Sequence of chain 1.I:
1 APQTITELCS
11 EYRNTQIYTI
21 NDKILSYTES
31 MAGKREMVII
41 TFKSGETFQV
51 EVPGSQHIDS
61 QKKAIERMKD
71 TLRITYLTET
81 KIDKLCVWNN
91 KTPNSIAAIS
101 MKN

Binding-site contacts:
Ligand atom O6 contacts residue GLN61 of chain 1.I at 3.1 Å (h-bond).
Ligand atom C4 contacts residue TRP88 of chain 1.I at 3.6 Å (hydrophobic).
Ligand atom C2 contacts residue GLN56 of chain 1.I at 4.4 Å.
Ligand atom C6 contacts residue GLN56 of chain 1.I at 4.1 Å.
Ligand atom C4 contacts residue GLU51 of chain 1.I at 3.4 Å.
Ligand atom C4 contacts residue LYS91 of chain 1.I at 3.9 Å.
Ligand atom C2 contacts residue I061 of chain 1.V at 3.5 Å.
Ligand atom C3 contacts residue I061 of chain 1.V at 4.2 Å.
Ligand atom O5 contacts residue I061 of chain 1.V at 3.1 Å.
Ligand atom O3 contacts residue LYS91 of chain 1.I at 2.8 Å (salt-bridge).
Ligand atom C3 contacts residue LYS91 of chain 1.I at 3.6 Å.
Ligand atom C6 contacts residue HIS57 of chain 1.I at 3.9 Å.
Ligand atom O4 contacts residue GLN56 of chain 1.I at 3.2 Å (h-bond).
Ligand atom O6 contacts residue I061 of chain 1.V at 4.2 Å.
Ligand atom C1 contacts residue GLN56 of chain 1.I at 4.0 Å.
Ligand atom O3 contacts residue GLU51 of chain 1.I at 3.8 Å.
Ligand atom O4 contacts residue GLU51 of chain 1.I at 2.6 Å (salt-bridge).
Ligand atom O1 contacts residue I061 of chain 1.V at 1.4 Å.
Ligand atom C1 contacts residue I061 of chain 1.V at 2.5 Å.
Ligand atom C6 contacts residue GLN61 of chain 1.I at 4.0 Å.
Ligand atom O5 contacts residue GLN56 of chain 1.I at 3.3 Å.
Ligand atom C5 contacts residue I061 of chain 1.V at 3.7 Å.
Ligand atom O2 contacts residue LYS91 of chain 1.I at 4.2 Å.
Ligand atom O6 contacts residue TRP88 of chain 1.I at 3.7 Å.
Ligand atom O6 contacts residue HIS57 of chain 1.I at 4.0 Å.
Ligand atom O4 contacts residue LYS91 of chain 1.I at 2.9 Å (salt-bridge).
Ligand atom C3 contacts residue ASN90 of chain 1.I at 4.0 Å.
Ligand atom C4 contacts residue GLN56 of chain 1.I at 4.3 Å.
Ligand atom C5 contacts residue GLN56 of chain 1.I at 4.1 Å.
Ligand atom C3 contacts residue TRP88 of chain 1.I at 3.7 Å (hydrophobic).
Ligand atom O1 contacts residue TRP88 of chain 1.I at 4.3 Å.
Ligand atom C2 contacts residue ASN90 of chain 1.I at 4.3 Å.
Ligand atom C5 contacts residue TRP88 of chain 1.I at 3.6 Å (hydrophobic).
Ligand atom O2 contacts residue ASN90 of chain 1.I at 3.2 Å (h-bond).
Ligand atom O2 contacts residue I061 of chain 1.V at 3.6 Å.
Ligand atom C6 contacts residue TRP88 of chain 1.I at 3.5 Å (hydrophobic).
Ligand atom C2 contacts residue LYS91 of chain 1.I at 3.6 Å.
Ligand atom O3 contacts residue ASN90 of chain 1.I at 3.0 Å (h-bond).
Ligand atom O3 contacts residue TRP88 of chain 1.I at 3.6 Å.
Ligand atom C3 contacts residue GLU51 of chain 1.I at 4.2 Å.

This small molecule binds to this protein.
Small molecule (SMILES): OC[C@H]1O[C@H](O)[C@H](O)[C@@H](O)[C@H]1O